Binding-site contacts:
Ligand atom C38 contacts residue LYS137 of chain 1.H at 3.6 Å.
Ligand atom C43 contacts residue PHE155 of chain 1.H at 3.3 Å (hydrophobic).
Ligand atom C12 contacts residue ARG156 of chain 1.H at 3.1 Å.
Ligand atom C21 contacts residue HIS58 of chain 1.H at 3.6 Å.
Ligand atom C19 contacts residue TYR57 of chain 1.H at 3.6 Å (hydrophobic).
Ligand atom N45 contacts residue SER140 of chain 1.H at 3.0 Å (h-bond).
Ligand atom C36 contacts residue VAL133 of chain 1.H at 3.6 Å (hydrophobic).
Ligand atom O46 contacts residue LYS137 of chain 1.H at 3.4 Å.
Ligand atom S47 contacts residue SER140 of chain 1.H at 3.3 Å (h-bond).
Ligand atom C53 contacts residue GLN42 of chain 1.H at 3.5 Å.
Ligand atom N45 contacts residue HIS58 of chain 1.H at 3.2 Å (h-bond).
Ligand atom F13 contacts residue ASP80 of chain 1.H at 3.3 Å.
Ligand atom O49 contacts residue SER140 of chain 1.H at 2.7 Å (h-bond).
Ligand atom O11 contacts residue ARG156 of chain 1.H at 3.1 Å (salt-bridge).
Ligand atom C43 contacts residue SER140 of chain 1.H at 3.6 Å.
Ligand atom C12 contacts residue ASP80 of chain 1.H at 3.4 Å.
Ligand atom N16 contacts residue HIS58 of chain 1.H at 3.1 Å.
Ligand atom C43 contacts residue ARG156 of chain 1.H at 3.5 Å.
Ligand atom O49 contacts residue PHE44 of chain 1.H at 3.5 Å.
Ligand atom C52 contacts residue HIS58 of chain 1.H at 3.4 Å.
Ligand atom S17 contacts residue ASP82 of chain 1.H at 3.6 Å (salt-bridge).
Ligand atom C5 contacts residue ARG156 of chain 1.H at 3.3 Å.
Ligand atom C18 contacts residue HIS58 of chain 1.H at 3.3 Å.
Ligand atom C35 contacts residue VAL133 of chain 1.H at 3.4 Å (hydrophobic).
Ligand atom O50 contacts residue LYS137 of chain 1.H at 3.2 Å.
Ligand atom C44 contacts residue SER140 of chain 1.H at 3.5 Å.
Ligand atom O50 contacts residue GLY138 of chain 1.H at 3.0 Å (h-bond).
Ligand atom O46 contacts residue SER139 of chain 1.H at 3.6 Å (h-bond).
Ligand atom C3 contacts residue ARG156 of chain 1.H at 3.5 Å.
Ligand atom O46 contacts residue GLY138 of chain 1.H at 2.8 Å (h-bond).
Ligand atom C26 contacts residue HIS58 of chain 1.H at 3.5 Å.
Ligand atom C15 contacts residue HIS58 of chain 1.H at 3.6 Å.
Ligand atom N40 contacts residue HIS58 of chain 1.H at 3.4 Å (h-bond).
Ligand atom O30 contacts residue ALA158 of chain 1.H at 3.5 Å (h-bond).
Ligand atom O49 contacts residue GLY138 of chain 1.H at 3.2 Å.
Ligand atom N7 contacts residue ASP82 of chain 1.H at 3.5 Å.
Ligand atom N40 contacts residue ARG156 of chain 1.H at 3.0 Å (salt-bridge).
Ligand atom C26 contacts residue ARG156 of chain 1.H at 3.5 Å.
Ligand atom C38 contacts residue LEU136 of chain 1.H at 3.6 Å (hydrophobic).
Ligand atom C36 contacts residue ALA158 of chain 1.H at 3.4 Å (hydrophobic).

Sequence of chain 1.H:
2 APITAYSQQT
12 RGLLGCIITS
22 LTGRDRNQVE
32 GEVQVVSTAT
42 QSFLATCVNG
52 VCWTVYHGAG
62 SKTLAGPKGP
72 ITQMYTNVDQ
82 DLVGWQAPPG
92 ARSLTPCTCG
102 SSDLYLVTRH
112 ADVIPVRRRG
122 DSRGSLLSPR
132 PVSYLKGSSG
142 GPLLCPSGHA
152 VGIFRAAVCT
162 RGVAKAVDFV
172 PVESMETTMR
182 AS

This protein binds this small molecule.
Small molecule (SMILES): COc1ccc2c(O[C@H]3C[C@H]4C(=O)N(C)CCCC/C=C\[C@@H]5C[C@@]5(C(=O)NS(=O)(=O)C5(C)CC5)NC(=O)N4C3)cc(-c3nc(C(C)C)cs3)nc2c1F